Sequence of chain 22.C:
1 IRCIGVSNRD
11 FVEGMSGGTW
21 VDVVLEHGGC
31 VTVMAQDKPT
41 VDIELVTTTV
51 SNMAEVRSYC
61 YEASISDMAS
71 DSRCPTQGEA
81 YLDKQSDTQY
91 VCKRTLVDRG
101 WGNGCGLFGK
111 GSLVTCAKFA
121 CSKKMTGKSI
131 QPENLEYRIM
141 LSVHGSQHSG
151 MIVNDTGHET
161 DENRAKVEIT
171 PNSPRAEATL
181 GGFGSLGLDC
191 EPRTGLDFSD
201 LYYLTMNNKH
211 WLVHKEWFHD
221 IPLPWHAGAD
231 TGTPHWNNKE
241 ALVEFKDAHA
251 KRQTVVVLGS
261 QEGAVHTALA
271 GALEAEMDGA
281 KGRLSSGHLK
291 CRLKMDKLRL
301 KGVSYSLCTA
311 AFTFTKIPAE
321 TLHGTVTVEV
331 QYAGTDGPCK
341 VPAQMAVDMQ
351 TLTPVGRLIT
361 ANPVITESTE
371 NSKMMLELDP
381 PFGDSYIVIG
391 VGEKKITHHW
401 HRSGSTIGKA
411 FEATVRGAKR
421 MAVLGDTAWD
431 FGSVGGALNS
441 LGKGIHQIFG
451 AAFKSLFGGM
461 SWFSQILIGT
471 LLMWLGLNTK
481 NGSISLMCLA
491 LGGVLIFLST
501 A

The small molecule below binds the protein below.
Small molecule (SMILES): CC(=O)N[C@H]1[C@H](O[C@H]2[C@H](O)[C@@H](NC(C)=O)CO[C@@H]2CO)O[C@H](CO)[C@@H](O)[C@@H]1O

Binding-site contacts:
Ligand atom C8 contacts residue ASN154 of chain 22.C at 2.3 Å.
Ligand atom O7 contacts residue GLY150 of chain 22.C at 4.2 Å.
Ligand atom C7 contacts residue ASN154 of chain 22.C at 2.2 Å.
Ligand atom O5 contacts residue THR156 of chain 22.C at 4.0 Å.
Ligand atom C6 contacts residue THR156 of chain 22.C at 3.7 Å.
Ligand atom N2 contacts residue ASN154 of chain 22.C at 3.2 Å (h-bond).
Ligand atom O5 contacts residue ASN154 of chain 22.C at 4.1 Å.
Ligand atom C1 contacts residue ASN154 of chain 22.C at 3.0 Å.
Ligand atom O7 contacts residue ASN154 of chain 22.C at 2.1 Å (h-bond).
Ligand atom O7 contacts residue VAL153 of chain 22.C at 4.1 Å.
Ligand atom O6 contacts residue THR156 of chain 22.C at 2.7 Å (h-bond).
Ligand atom C5 contacts residue THR156 of chain 22.C at 4.1 Å.
Ligand atom C2 contacts residue ASN154 of chain 22.C at 3.6 Å.
Ligand atom C1 contacts residue THR156 of chain 22.C at 4.2 Å.